The small molecule below binds the protein below.
Small molecule (SMILES): CC1(C)CCC(Cc2cc(O)c(-c3ccccc3)c(=O)[nH]2)CC1

Sequence of chain 2.B:
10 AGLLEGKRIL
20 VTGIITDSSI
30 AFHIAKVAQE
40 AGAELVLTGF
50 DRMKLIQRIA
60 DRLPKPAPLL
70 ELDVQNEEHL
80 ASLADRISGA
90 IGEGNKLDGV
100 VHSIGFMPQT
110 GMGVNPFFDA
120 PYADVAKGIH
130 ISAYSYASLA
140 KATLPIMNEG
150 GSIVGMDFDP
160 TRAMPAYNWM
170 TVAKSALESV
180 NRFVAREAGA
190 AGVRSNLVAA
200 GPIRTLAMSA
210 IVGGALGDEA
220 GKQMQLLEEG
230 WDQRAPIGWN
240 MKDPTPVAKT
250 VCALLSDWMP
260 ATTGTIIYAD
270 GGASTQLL

Binding-site contacts:
Ligand atom O contacts residue LYS173 of chain 2.B at 3.8 Å.
Ligand atom N contacts residue MET207 of chain 2.B at 3.5 Å (h-bond).
Ligand atom C12 contacts residue NAD1 of chain 2.G at 3.9 Å.
Ligand atom C4 contacts residue MET207 of chain 2.B at 3.8 Å (hydrophobic).
Ligand atom O contacts residue TYR166 of chain 2.B at 2.4 Å (h-bond).
Ligand atom O contacts residue NAD1 of chain 2.G at 2.5 Å (h-bond).
Ligand atom C6 contacts residue MET223 of chain 2.B at 4.1 Å (hydrophobic).
Ligand atom C14 contacts residue NAD1 of chain 2.G at 3.7 Å.
Ligand atom C9 contacts residue MET163 of chain 2.B at 3.7 Å (hydrophobic).
Ligand atom C14 contacts residue MET169 of chain 2.B at 4.0 Å (hydrophobic).
Ligand atom N contacts residue NAD1 of chain 2.G at 3.4 Å.
Ligand atom C15 contacts residue PHE105 of chain 2.B at 3.7 Å (hydrophobic).
Ligand atom C19 contacts residue NAD1 of chain 2.G at 3.8 Å.
Ligand atom C16 contacts residue PHE105 of chain 2.B at 3.8 Å (hydrophobic).
Ligand atom C6 contacts residue LEU226 of chain 2.B at 4.2 Å (hydrophobic).
Ligand atom C11 contacts residue TYR166 of chain 2.B at 3.5 Å (hydrophobic).
Ligand atom C17 contacts residue GLY104 of chain 2.B at 4.0 Å.
Ligand atom C2 contacts residue NAD1 of chain 2.G at 3.4 Å.
Ligand atom C16 contacts residue GLY104 of chain 2.B at 3.1 Å.
Ligand atom O1 contacts residue MET207 of chain 2.B at 3.9 Å.
Ligand atom C2 contacts residue TYR166 of chain 2.B at 4.2 Å (hydrophobic).
Ligand atom C9 contacts residue PRO164 of chain 2.B at 4.2 Å (hydrophobic).
Ligand atom O1 contacts residue NAD1 of chain 2.G at 3.9 Å.
Ligand atom C5 contacts residue MET207 of chain 2.B at 4.1 Å (hydrophobic).
Ligand atom C18 contacts residue NAD1 of chain 2.G at 3.6 Å.
Ligand atom C1 contacts residue TYR166 of chain 2.B at 3.4 Å (hydrophobic).
Ligand atom C15 contacts residue MET169 of chain 2.B at 4.0 Å (hydrophobic).
Ligand atom C17 contacts residue NAD1 of chain 2.G at 3.6 Å.
Ligand atom C contacts residue TYR166 of chain 2.B at 3.2 Å (hydrophobic).
Ligand atom C contacts residue NAD1 of chain 2.G at 3.5 Å.
Ligand atom C10 contacts residue TYR166 of chain 2.B at 3.9 Å (hydrophobic).
Ligand atom C15 contacts residue GLY104 of chain 2.B at 3.6 Å.
Ligand atom C3 contacts residue NAD1 of chain 2.G at 3.3 Å.
Ligand atom C13 contacts residue NAD1 of chain 2.G at 3.6 Å.
Ligand atom C3 contacts residue PHE157 of chain 2.B at 3.9 Å (hydrophobic).
Ligand atom C8 contacts residue ALA165 of chain 2.B at 4.1 Å (hydrophobic).
Ligand atom C1 contacts residue PHE157 of chain 2.B at 4.0 Å (hydrophobic).
Ligand atom C5 contacts residue PHE157 of chain 2.B at 3.8 Å (hydrophobic).
Ligand atom C3 contacts residue MET207 of chain 2.B at 4.0 Å (hydrophobic).
Ligand atom C1 contacts residue NAD1 of chain 2.G at 3.5 Å.